Binding-site contacts:
Ligand atom C7 contacts residue CYS113 of chain 1.E at 2.9 Å (hydrophobic).
Ligand atom CT contacts residue SER37 of chain 1.E at 3.6 Å.
Ligand atom NA2 contacts residue ALA11 of chain 1.E at 3.8 Å.
Ligand atom NA2 contacts residue THR134 of chain 1.E at 3.2 Å (h-bond).
Ligand atom C7 contacts residue PHE36 of chain 1.E at 3.4 Å (hydrophobic).
Ligand atom C4 contacts residue NDP1 of chain 1.Y at 3.8 Å.
Ligand atom C4A contacts residue NDP1 of chain 1.Y at 3.4 Å.
Ligand atom CT contacts residue ARG70 of chain 1.E at 3.4 Å.
Ligand atom O1 contacts residue SER37 of chain 1.E at 3.1 Å (h-bond).
Ligand atom NA2 contacts residue ASP32 of chain 1.E at 3.2 Å (salt-bridge).
Ligand atom N5 contacts residue NDP1 of chain 1.Y at 3.8 Å.
Ligand atom CB contacts residue LEU33 of chain 1.E at 3.4 Å (hydrophobic).
Ligand atom C4 contacts residue ASP32 of chain 1.E at 3.6 Å.
Ligand atom C2 contacts residue ASP32 of chain 1.E at 3.7 Å.
Ligand atom OE2 contacts residue LEU33 of chain 1.E at 3.6 Å.
Ligand atom O2 contacts residue ARG70 of chain 1.E at 2.4 Å (salt-bridge).
Ligand atom NA2 contacts residue VAL10 of chain 1.E at 3.3 Å (h-bond).
Ligand atom C12 contacts residue LEU33 of chain 1.E at 3.7 Å (hydrophobic).
Ligand atom N8 contacts residue CYS113 of chain 1.E at 3.5 Å (h-bond).
Ligand atom C8A contacts residue PHE36 of chain 1.E at 3.3 Å (hydrophobic).
Ligand atom N1 contacts residue PHE36 of chain 1.E at 3.6 Å.
Ligand atom O4 contacts residue LEU33 of chain 1.E at 3.7 Å.
Ligand atom O1 contacts residue ARG70 of chain 1.E at 3.1 Å (salt-bridge).
Ligand atom N1 contacts residue NDP1 of chain 1.Y at 3.5 Å (h-bond).
Ligand atom N3 contacts residue ALA11 of chain 1.E at 3.6 Å.
Ligand atom C6 contacts residue NDP1 of chain 1.Y at 3.2 Å.
Ligand atom N8 contacts residue PHE36 of chain 1.E at 3.2 Å.
Ligand atom C8A contacts residue NDP1 of chain 1.Y at 3.2 Å.
Ligand atom O4 contacts residue ASP32 of chain 1.E at 3.5 Å (salt-bridge).
Ligand atom N1 contacts residue VAL9 of chain 1.E at 3.7 Å.
Ligand atom N1 contacts residue VAL10 of chain 1.E at 3.5 Å.
Ligand atom C2 contacts residue VAL10 of chain 1.E at 3.7 Å (hydrophobic).
Ligand atom N3 contacts residue ASP32 of chain 1.E at 2.8 Å (salt-bridge).
Ligand atom C9 contacts residue NDP1 of chain 1.Y at 3.6 Å.
Ligand atom N8 contacts residue NDP1 of chain 1.Y at 3.6 Å (h-bond).
Ligand atom C7 contacts residue NDP1 of chain 1.Y at 3.1 Å.
Ligand atom C16 contacts residue PHE36 of chain 1.E at 3.6 Å (hydrophobic).
Ligand atom CG contacts residue LEU33 of chain 1.E at 3.8 Å (hydrophobic).
Ligand atom O2 contacts residue LEU67 of chain 1.E at 3.5 Å.
Ligand atom CB contacts residue SER37 of chain 1.E at 3.6 Å.

The protein below binds the small molecule below.
Small molecule (SMILES): Nc1nc(=O)c2c([nH]1)NCC(CNc1ccc(C(=O)N[C@@H](CCC(=O)O)C(=O)O)cc1)=N2

Sequence of chain 1.E:
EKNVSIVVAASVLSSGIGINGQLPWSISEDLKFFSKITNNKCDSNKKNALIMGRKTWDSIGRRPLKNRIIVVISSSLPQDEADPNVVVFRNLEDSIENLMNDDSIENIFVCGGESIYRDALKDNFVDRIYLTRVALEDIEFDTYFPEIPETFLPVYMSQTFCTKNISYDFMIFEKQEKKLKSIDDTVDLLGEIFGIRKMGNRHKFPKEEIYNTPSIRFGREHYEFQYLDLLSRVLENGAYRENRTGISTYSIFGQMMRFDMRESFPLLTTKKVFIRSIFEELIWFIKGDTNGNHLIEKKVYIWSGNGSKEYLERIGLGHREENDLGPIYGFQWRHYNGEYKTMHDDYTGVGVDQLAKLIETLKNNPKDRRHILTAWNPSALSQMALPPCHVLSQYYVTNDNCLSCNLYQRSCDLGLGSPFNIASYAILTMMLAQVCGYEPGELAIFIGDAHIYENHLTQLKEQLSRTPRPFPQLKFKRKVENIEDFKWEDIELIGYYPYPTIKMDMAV